Sequence of chain 1.T:
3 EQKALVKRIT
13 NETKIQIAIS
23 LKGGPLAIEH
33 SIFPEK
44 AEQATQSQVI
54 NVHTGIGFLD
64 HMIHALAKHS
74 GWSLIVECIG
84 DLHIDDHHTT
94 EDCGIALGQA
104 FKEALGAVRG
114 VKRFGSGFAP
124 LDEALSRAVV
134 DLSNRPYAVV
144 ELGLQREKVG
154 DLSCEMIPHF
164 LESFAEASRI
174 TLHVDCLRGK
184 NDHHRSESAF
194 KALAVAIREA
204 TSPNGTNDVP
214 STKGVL

Sequence of chain 1.E:
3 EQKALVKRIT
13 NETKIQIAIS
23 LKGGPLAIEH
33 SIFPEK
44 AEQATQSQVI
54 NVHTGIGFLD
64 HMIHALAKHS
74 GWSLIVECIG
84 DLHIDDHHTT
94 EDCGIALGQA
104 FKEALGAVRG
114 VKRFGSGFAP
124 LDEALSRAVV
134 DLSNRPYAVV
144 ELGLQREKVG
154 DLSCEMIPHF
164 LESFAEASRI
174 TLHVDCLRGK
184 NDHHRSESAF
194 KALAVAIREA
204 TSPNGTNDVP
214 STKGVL

The small molecule below binds the protein below.
Small molecule (SMILES): O=P(O)(O)C[C@H](O)Cn1cncn1

Sequence of chain 1.J:
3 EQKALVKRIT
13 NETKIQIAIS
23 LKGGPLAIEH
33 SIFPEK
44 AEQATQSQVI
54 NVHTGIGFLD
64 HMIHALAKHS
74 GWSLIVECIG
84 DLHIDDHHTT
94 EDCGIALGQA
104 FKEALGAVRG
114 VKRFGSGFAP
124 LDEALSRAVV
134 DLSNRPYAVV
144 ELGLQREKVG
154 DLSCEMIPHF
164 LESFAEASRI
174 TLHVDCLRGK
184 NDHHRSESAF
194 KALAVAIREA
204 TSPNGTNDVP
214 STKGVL

Binding-site contacts:
Ligand atom C5 contacts residue HIS186 of chain 1.J at 3.3 Å.
Ligand atom O11 contacts residue ARG116 of chain 1.E at 3.2 Å (salt-bridge).
Ligand atom N1 contacts residue GLU190 of chain 1.J at 3.2 Å (salt-bridge).
Ligand atom N4 contacts residue HIS187 of chain 1.J at 3.0 Å (h-bond).
Ligand atom O11 contacts residue THR215 of chain 1.E at 3.6 Å.
Ligand atom N4 contacts residue HIS90 of chain 1.T at 3.2 Å (h-bond).
Ligand atom N4 contacts residue GLU94 of chain 1.T at 2.7 Å (salt-bridge).
Ligand atom C6 contacts residue HIS91 of chain 1.T at 3.8 Å.
Ligand atom C7 contacts residue MN1 of chain 1.RB at 3.3 Å.
Ligand atom O13 contacts residue HIS91 of chain 1.T at 2.8 Å (h-bond).
Ligand atom C5 contacts residue GLU190 of chain 1.J at 3.8 Å.
Ligand atom P9 contacts residue LYS194 of chain 1.J at 3.8 Å.
Ligand atom N2 contacts residue MN1 of chain 1.RB at 3.8 Å.
Ligand atom N1 contacts residue MN1 of chain 1.RB at 2.7 Å.
Ligand atom O11 contacts residue SER214 of chain 1.E at 3.0 Å (h-bond).
Ligand atom O11 contacts residue LYS194 of chain 1.J at 3.6 Å.
Ligand atom O10 contacts residue LEU124 of chain 1.J at 3.7 Å.
Ligand atom O13 contacts residue GLU190 of chain 1.J at 2.7 Å (salt-bridge).
Ligand atom N2 contacts residue HIS91 of chain 1.T at 3.7 Å.
Ligand atom C5 contacts residue GLU94 of chain 1.T at 3.8 Å.
Ligand atom C5 contacts residue MN1 of chain 1.UB at 3.5 Å.
Ligand atom C3 contacts residue MN1 of chain 1.UB at 3.4 Å.
Ligand atom C7 contacts residue GLU190 of chain 1.J at 3.3 Å.
Ligand atom C5 contacts residue HIS187 of chain 1.J at 3.4 Å.
Ligand atom O10 contacts residue ARG138 of chain 1.E at 3.6 Å.
Ligand atom O12 contacts residue LYS216 of chain 1.E at 2.4 Å (salt-bridge).
Ligand atom N1 contacts residue HIS186 of chain 1.J at 3.5 Å (h-bond).
Ligand atom N1 contacts residue HIS91 of chain 1.T at 3.1 Å (h-bond).
Ligand atom C5 contacts residue HIS90 of chain 1.T at 3.3 Å.
Ligand atom C8 contacts residue GLU190 of chain 1.J at 3.7 Å.
Ligand atom O13 contacts residue MN1 of chain 1.RB at 1.9 Å.
Ligand atom C5 contacts residue MN1 of chain 1.RB at 3.6 Å.
Ligand atom C3 contacts residue GLU94 of chain 1.T at 2.9 Å.
Ligand atom O10 contacts residue LYS194 of chain 1.J at 2.9 Å (salt-bridge).
Ligand atom O13 contacts residue HIS64 of chain 1.J at 3.1 Å (h-bond).
Ligand atom N4 contacts residue MN1 of chain 1.UB at 2.5 Å.
Ligand atom P9 contacts residue SER214 of chain 1.E at 3.7 Å.
Ligand atom C8 contacts residue GLU14 of chain 1.T at 3.7 Å.
Ligand atom O12 contacts residue SER214 of chain 1.E at 3.2 Å (h-bond).
Ligand atom O10 contacts residue ARG116 of chain 1.E at 3.6 Å.